The small molecule below binds the protein below.
Small molecule (SMILES): CC(=O)N[C@@H]1[C@@H](O)[C@H](O)[C@@H](CO)O[C@H]1O

Binding-site contacts:
Ligand atom C1 contacts residue LEU46 of chain 1.B at 4.3 Å (hydrophobic).
Ligand atom C8 contacts residue PRO48 of chain 1.B at 3.9 Å (hydrophobic).
Ligand atom N2 contacts residue LEU46 of chain 1.B at 4.0 Å.
Ligand atom C4 contacts residue ASN53 of chain 1.B at 4.1 Å.
Ligand atom C2 contacts residue ASN53 of chain 1.B at 2.5 Å.
Ligand atom N2 contacts residue ASN53 of chain 1.B at 3.0 Å (h-bond).
Ligand atom O7 contacts residue ASN53 of chain 1.B at 3.6 Å.
Ligand atom C7 contacts residue LEU46 of chain 1.B at 4.0 Å (hydrophobic).
Ligand atom C7 contacts residue ASN53 of chain 1.B at 3.6 Å.
Ligand atom C5 contacts residue ASN53 of chain 1.B at 3.6 Å.
Ligand atom O5 contacts residue ASN53 of chain 1.B at 2.2 Å (h-bond).
Ligand atom C1 contacts residue ASN53 of chain 1.B at 1.4 Å.
Ligand atom C3 contacts residue ASN53 of chain 1.B at 3.8 Å.
Ligand atom C8 contacts residue LEU46 of chain 1.B at 3.9 Å (hydrophobic).
Ligand atom C8 contacts residue TRP92 of chain 1.B at 4.2 Å (hydrophobic).

Sequence of chain 1.B:
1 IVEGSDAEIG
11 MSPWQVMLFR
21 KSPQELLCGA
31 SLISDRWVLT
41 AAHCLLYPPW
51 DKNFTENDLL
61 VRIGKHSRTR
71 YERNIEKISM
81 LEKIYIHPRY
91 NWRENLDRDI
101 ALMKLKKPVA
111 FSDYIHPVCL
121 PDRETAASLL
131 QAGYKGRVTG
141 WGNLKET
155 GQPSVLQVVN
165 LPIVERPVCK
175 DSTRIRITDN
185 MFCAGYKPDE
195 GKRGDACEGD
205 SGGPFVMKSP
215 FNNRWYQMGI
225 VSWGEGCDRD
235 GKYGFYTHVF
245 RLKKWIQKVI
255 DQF